The small molecule below binds the protein below.
Small molecule (SMILES): CC(=O)N[C@@H]1[C@@H](O)[C@H](O)[C@@H](CO)O[C@H]1O

Sequence of chain 1.C:
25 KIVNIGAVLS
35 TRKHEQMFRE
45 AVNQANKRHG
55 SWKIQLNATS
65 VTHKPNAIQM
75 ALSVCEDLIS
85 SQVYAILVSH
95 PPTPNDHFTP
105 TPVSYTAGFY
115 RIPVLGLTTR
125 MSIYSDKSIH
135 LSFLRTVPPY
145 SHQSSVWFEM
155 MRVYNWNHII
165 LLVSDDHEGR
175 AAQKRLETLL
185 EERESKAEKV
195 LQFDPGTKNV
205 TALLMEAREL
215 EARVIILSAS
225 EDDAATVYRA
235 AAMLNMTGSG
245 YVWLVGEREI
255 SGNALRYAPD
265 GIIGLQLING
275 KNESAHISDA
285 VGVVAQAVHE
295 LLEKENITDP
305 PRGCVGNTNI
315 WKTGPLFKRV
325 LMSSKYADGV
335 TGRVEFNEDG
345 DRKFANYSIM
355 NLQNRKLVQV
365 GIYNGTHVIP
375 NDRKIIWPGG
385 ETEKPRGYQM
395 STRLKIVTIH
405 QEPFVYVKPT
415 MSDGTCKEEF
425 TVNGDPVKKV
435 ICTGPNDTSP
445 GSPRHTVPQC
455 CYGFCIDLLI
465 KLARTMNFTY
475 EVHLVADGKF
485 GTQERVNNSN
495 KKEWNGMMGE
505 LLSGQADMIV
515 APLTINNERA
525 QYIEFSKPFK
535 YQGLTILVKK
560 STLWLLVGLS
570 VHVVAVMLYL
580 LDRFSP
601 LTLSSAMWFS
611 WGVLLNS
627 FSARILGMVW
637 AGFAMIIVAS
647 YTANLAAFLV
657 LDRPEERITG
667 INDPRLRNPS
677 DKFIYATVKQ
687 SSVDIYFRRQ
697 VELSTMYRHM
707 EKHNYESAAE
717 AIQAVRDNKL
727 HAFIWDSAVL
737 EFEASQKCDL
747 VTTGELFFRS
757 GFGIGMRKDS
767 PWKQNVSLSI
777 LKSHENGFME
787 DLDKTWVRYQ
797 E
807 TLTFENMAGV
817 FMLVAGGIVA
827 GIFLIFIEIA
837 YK

Binding-site contacts:
Ligand atom C3 contacts residue ASN350 of chain 1.C at 3.8 Å.
Ligand atom N2 contacts residue ASN350 of chain 1.C at 2.9 Å (h-bond).
Ligand atom C7 contacts residue ASN350 of chain 1.C at 3.8 Å.
Ligand atom C8 contacts residue ASN350 of chain 1.C at 3.9 Å.
Ligand atom C2 contacts residue ASN350 of chain 1.C at 2.5 Å.
Ligand atom C1 contacts residue ASN350 of chain 1.C at 1.4 Å.
Ligand atom O7 contacts residue ARG337 of chain 1.C at 3.9 Å.
Ligand atom O7 contacts residue THR335 of chain 1.C at 3.9 Å.
Ligand atom C8 contacts residue VAL334 of chain 1.C at 4.2 Å (hydrophobic).
Ligand atom C5 contacts residue ASN350 of chain 1.C at 3.7 Å.
Ligand atom O5 contacts residue ASN350 of chain 1.C at 2.4 Å (h-bond).
Ligand atom O7 contacts residue GLY336 of chain 1.C at 3.3 Å.
Ligand atom C8 contacts residue THR335 of chain 1.C at 3.5 Å.
Ligand atom C4 contacts residue ASN350 of chain 1.C at 4.2 Å.
Ligand atom C7 contacts residue THR335 of chain 1.C at 3.9 Å.
Ligand atom C8 contacts residue GLY336 of chain 1.C at 3.7 Å.
Ligand atom C7 contacts residue GLY336 of chain 1.C at 3.9 Å.